Sequence of chain 1.A:
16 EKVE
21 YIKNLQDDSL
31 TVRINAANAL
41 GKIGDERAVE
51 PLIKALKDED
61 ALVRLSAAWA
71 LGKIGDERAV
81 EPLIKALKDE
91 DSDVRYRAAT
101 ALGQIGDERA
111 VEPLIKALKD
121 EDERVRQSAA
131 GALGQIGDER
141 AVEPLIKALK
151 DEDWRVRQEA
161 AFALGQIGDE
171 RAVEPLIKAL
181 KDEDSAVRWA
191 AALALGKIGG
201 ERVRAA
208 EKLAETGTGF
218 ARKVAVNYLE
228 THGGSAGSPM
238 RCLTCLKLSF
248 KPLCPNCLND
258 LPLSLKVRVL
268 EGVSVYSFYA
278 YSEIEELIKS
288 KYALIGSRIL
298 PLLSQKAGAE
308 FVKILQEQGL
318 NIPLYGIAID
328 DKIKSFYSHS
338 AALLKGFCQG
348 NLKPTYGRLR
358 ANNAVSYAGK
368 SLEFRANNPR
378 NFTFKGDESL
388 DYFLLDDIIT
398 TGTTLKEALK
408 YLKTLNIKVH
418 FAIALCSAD

A small-molecule ligand and the protein it binds are described below.
Small molecule (SMILES): O=P(O)(O)OC[C@H]1O[C@H](O[P](=O)(O)OP(=O)(O)O)[C@H](O)[C@@H]1O

Binding-site contacts:
Ligand atom O1A contacts residue ARG377 of chain 1.A at 2.8 Å (salt-bridge).
Ligand atom O1A contacts residue TYR364 of chain 1.A at 2.9 Å (h-bond).
Ligand atom O2B contacts residue TYR289 of chain 1.A at 3.7 Å.
Ligand atom O1B contacts residue MG1 of chain 1.G at 2.6 Å.
Ligand atom C3 contacts residue ILE395 of chain 1.A at 3.6 Å (hydrophobic).
Ligand atom C5 contacts residue ILE395 of chain 1.A at 3.3 Å (hydrophobic).
Ligand atom PB contacts residue MG1 of chain 1.G at 3.6 Å.
Ligand atom O2 contacts residue LYS288 of chain 1.A at 3.5 Å (salt-bridge).
Ligand atom O2A contacts residue ALA365 of chain 1.A at 3.3 Å (h-bond).
Ligand atom PB contacts residue TYR289 of chain 1.A at 3.5 Å.
Ligand atom O1 contacts residue ARG377 of chain 1.A at 3.7 Å.
Ligand atom C3 contacts residue ASP393 of chain 1.A at 3.2 Å.
Ligand atom O1A contacts residue VAL362 of chain 1.A at 3.3 Å (h-bond).
Ligand atom O1P contacts residue GLY399 of chain 1.A at 3.0 Å (h-bond).
Ligand atom O1P contacts residue THR398 of chain 1.A at 3.1 Å (h-bond).
Ligand atom O3P contacts residue ARG372 of chain 1.A at 2.9 Å (salt-bridge).
Ligand atom O2P contacts residue THR400 of chain 1.A at 3.7 Å.
Ligand atom O2A contacts residue SER363 of chain 1.A at 3.1 Å (h-bond).
Ligand atom O1A contacts residue SER363 of chain 1.A at 3.4 Å.
Ligand atom C4 contacts residue ARG377 of chain 1.A at 3.7 Å.
Ligand atom P contacts residue THR398 of chain 1.A at 3.6 Å.
Ligand atom O2P contacts residue THR401 of chain 1.A at 2.5 Å (h-bond).
Ligand atom O2 contacts residue ASP394 of chain 1.A at 2.6 Å (salt-bridge).
Ligand atom O3 contacts residue ASP393 of chain 1.A at 2.9 Å (salt-bridge).
Ligand atom O1 contacts residue MG1 of chain 1.G at 3.3 Å.
Ligand atom PA contacts residue TYR364 of chain 1.A at 3.6 Å.
Ligand atom O5 contacts residue ARG372 of chain 1.A at 3.4 Å (salt-bridge).
Ligand atom O1B contacts residue LYS288 of chain 1.A at 3.6 Å (salt-bridge).
Ligand atom O3 contacts residue MG1 of chain 1.G at 3.6 Å.
Ligand atom O3B contacts residue SER363 of chain 1.A at 3.0 Å (h-bond).
Ligand atom O1B contacts residue TYR289 of chain 1.A at 2.3 Å (h-bond).
Ligand atom O1P contacts residue THR397 of chain 1.A at 2.9 Å (h-bond).
Ligand atom C2 contacts residue ASP394 of chain 1.A at 3.3 Å.
Ligand atom O2 contacts residue MG1 of chain 1.G at 2.7 Å.
Ligand atom O2A contacts residue TYR364 of chain 1.A at 3.2 Å (h-bond).
Ligand atom O3P contacts residue THR398 of chain 1.A at 2.6 Å (h-bond).
Ligand atom O3 contacts residue ARG377 of chain 1.A at 3.5 Å (salt-bridge).
Ligand atom O2P contacts residue TYR364 of chain 1.A at 3.5 Å.
Ligand atom C2 contacts residue ILE395 of chain 1.A at 3.6 Å (hydrophobic).
Ligand atom O3A contacts residue MG1 of chain 1.G at 3.1 Å.